Binding-site contacts:
Ligand atom C8 contacts residue PHE345 of chain 1.B at 4.0 Å (hydrophobic).
Ligand atom O5 contacts residue THR354 of chain 1.B at 4.1 Å.
Ligand atom C3 contacts residue ASN352 of chain 1.B at 3.8 Å.
Ligand atom O7 contacts residue THR382 of chain 1.B at 3.9 Å.
Ligand atom C7 contacts residue THR384 of chain 1.B at 3.9 Å.
Ligand atom C1 contacts residue ASN352 of chain 1.B at 1.4 Å.
Ligand atom C6 contacts residue SER348 of chain 1.B at 3.9 Å.
Ligand atom C8 contacts residue VAL374 of chain 1.B at 3.8 Å (hydrophobic).
Ligand atom C4 contacts residue SER348 of chain 1.B at 4.0 Å.
Ligand atom C5 contacts residue ASN352 of chain 1.B at 3.7 Å.
Ligand atom O6 contacts residue ASN355 of chain 1.B at 4.0 Å.
Ligand atom O7 contacts residue VAL374 of chain 1.B at 3.4 Å.
Ligand atom C3 contacts residue THR384 of chain 1.B at 3.9 Å.
Ligand atom C8 contacts residue ASN352 of chain 1.B at 3.6 Å.
Ligand atom O5 contacts residue ASN352 of chain 1.B at 2.5 Å (h-bond).
Ligand atom C7 contacts residue THR382 of chain 1.B at 4.0 Å.
Ligand atom O4 contacts residue ASP347 of chain 1.B at 2.4 Å (salt-bridge).
Ligand atom C6 contacts residue THR382 of chain 1.B at 4.0 Å.
Ligand atom C3 contacts residue THR382 of chain 1.B at 3.9 Å.
Ligand atom C2 contacts residue ASN352 of chain 1.B at 2.4 Å.
Ligand atom C1 contacts residue THR384 of chain 1.B at 3.8 Å.
Ligand atom N2 contacts residue THR382 of chain 1.B at 3.4 Å (h-bond).
Ligand atom C8 contacts residue LEU349 of chain 1.B at 4.1 Å (hydrophobic).
Ligand atom C5 contacts residue ASP347 of chain 1.B at 3.9 Å.
Ligand atom N2 contacts residue ASN352 of chain 1.B at 2.8 Å (h-bond).
Ligand atom C7 contacts residue ASN352 of chain 1.B at 3.3 Å.
Ligand atom N2 contacts residue ASP379 of chain 1.B at 4.0 Å.
Ligand atom N2 contacts residue THR384 of chain 1.B at 3.4 Å (h-bond).
Ligand atom O4 contacts residue ASP347 of chain 1.B at 4.0 Å.
Ligand atom C6 contacts residue PHE345 of chain 1.B at 3.8 Å (hydrophobic).
Ligand atom C4 contacts residue ASP347 of chain 1.B at 3.7 Å.
Ligand atom O6 contacts residue THR354 of chain 1.B at 3.4 Å.
Ligand atom C2 contacts residue THR384 of chain 1.B at 4.0 Å.
Ligand atom O3 contacts residue THR382 of chain 1.B at 3.3 Å.
Ligand atom C6 contacts residue ASP347 of chain 1.B at 4.0 Å.
Ligand atom C7 contacts residue ASP379 of chain 1.B at 3.6 Å.
Ligand atom O6 contacts residue PHE345 of chain 1.B at 3.3 Å.
Ligand atom O6 contacts residue ASP347 of chain 1.B at 3.2 Å (salt-bridge).
Ligand atom O7 contacts residue THR384 of chain 1.B at 3.6 Å.
Ligand atom O7 contacts residue ASP379 of chain 1.B at 3.0 Å (salt-bridge).

The protein below binds the small molecule below.
Small molecule (SMILES): CC(=O)N[C@H]1[C@H](O[C@H]2[C@H](O)[C@@H](NC(C)=O)CO[C@@H]2CO)O[C@H](CO)[C@@H](O)[C@@H]1O[C@@H]1O[C@H](CO)[C@@H](O)[C@H](O[C@H]2O[C@H](CO)[C@@H](O)[C@H](O)[C@@H]2O)[C@@H]1O

Sequence of chain 1.B:
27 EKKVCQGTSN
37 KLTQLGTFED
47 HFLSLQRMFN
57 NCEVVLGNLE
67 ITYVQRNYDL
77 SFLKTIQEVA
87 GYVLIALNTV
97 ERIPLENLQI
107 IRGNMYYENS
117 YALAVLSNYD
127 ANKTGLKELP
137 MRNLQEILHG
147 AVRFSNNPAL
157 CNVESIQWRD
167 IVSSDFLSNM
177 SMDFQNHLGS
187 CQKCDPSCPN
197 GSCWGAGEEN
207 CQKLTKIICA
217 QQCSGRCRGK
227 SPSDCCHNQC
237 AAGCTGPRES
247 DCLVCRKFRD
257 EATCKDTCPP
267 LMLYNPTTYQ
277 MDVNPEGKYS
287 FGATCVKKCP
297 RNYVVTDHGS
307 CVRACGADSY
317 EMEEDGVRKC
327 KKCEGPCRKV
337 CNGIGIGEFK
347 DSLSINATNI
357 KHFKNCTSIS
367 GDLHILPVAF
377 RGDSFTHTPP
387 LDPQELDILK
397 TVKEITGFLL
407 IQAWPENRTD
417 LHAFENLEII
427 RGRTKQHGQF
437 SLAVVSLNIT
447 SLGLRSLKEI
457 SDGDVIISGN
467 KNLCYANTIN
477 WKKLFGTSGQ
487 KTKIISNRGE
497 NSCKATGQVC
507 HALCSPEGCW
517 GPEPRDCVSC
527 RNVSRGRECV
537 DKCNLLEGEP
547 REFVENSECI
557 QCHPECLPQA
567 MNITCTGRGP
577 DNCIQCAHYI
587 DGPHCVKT